This protein binds this small molecule.
Small molecule (SMILES): CCC(=O)Nc1ccc(OC)c(Nc2cc(-c3[nH]c(SC)nc3-c3ccc(F)cc3)ccn2)c1

Binding-site contacts:
Ligand atom C18 contacts residue ASN147 of chain 1.D at 3.4 Å.
Ligand atom C03 contacts residue LYS50 of chain 1.D at 3.6 Å.
Ligand atom N10 contacts residue MET98 of chain 1.D at 2.9 Å (h-bond).
Ligand atom C28 contacts residue GLY101 of chain 1.D at 3.6 Å.
Ligand atom F34 contacts residue ILE94 of chain 1.D at 3.3 Å.
Ligand atom C03 contacts residue LEU93 of chain 1.D at 3.6 Å (hydrophobic).
Ligand atom C23 contacts residue MET98 of chain 1.D at 3.7 Å (hydrophobic).
Ligand atom C26 contacts residue MET98 of chain 1.D at 3.6 Å (hydrophobic).
Ligand atom C32 contacts residue CYS102 of chain 1.D at 2.7 Å (hydrophobic).
Ligand atom C11 contacts residue ASP160 of chain 1.D at 3.3 Å.
Ligand atom F34 contacts residue LEU93 of chain 1.D at 3.0 Å.
Ligand atom C23 contacts residue ALA48 of chain 1.D at 3.3 Å (hydrophobic).
Ligand atom C33 contacts residue ARG146 of chain 1.D at 3.5 Å.
Ligand atom O05 contacts residue MET98 of chain 1.D at 3.3 Å (h-bond).
Ligand atom C06 contacts residue MET95 of chain 1.D at 3.4 Å (hydrophobic).
Ligand atom C23 contacts residue GLN96 of chain 1.D at 3.2 Å.
Ligand atom C16 contacts residue VAL31 of chain 1.D at 3.3 Å (hydrophobic).
Ligand atom C27 contacts residue MET98 of chain 1.D at 3.4 Å (hydrophobic).
Ligand atom N04 contacts residue VAL31 of chain 1.D at 3.3 Å.
Ligand atom C09 contacts residue MET95 of chain 1.D at 3.6 Å (hydrophobic).
Ligand atom C33 contacts residue CYS102 of chain 1.D at 1.6 Å (hydrophobic).
Ligand atom C03 contacts residue MET95 of chain 1.D at 3.4 Å (hydrophobic).
Ligand atom C31 contacts residue CYS102 of chain 1.D at 3.3 Å (hydrophobic).
Ligand atom N07 contacts residue MET98 of chain 1.D at 2.8 Å (h-bond).
Ligand atom C30 contacts residue GLY101 of chain 1.D at 3.5 Å.
Ligand atom C14 contacts residue VAL31 of chain 1.D at 3.7 Å (hydrophobic).
Ligand atom C27 contacts residue GLY101 of chain 1.D at 3.7 Å.
Ligand atom N12 contacts residue ASP105 of chain 1.D at 3.6 Å.
Ligand atom N04 contacts residue LYS50 of chain 1.D at 2.9 Å (salt-bridge).
Ligand atom O08 contacts residue CYS102 of chain 1.D at 3.7 Å.
Ligand atom N10 contacts residue LEU97 of chain 1.D at 3.5 Å.
Ligand atom C22 contacts residue LEU149 of chain 1.D at 3.4 Å (hydrophobic).
Ligand atom C18 contacts residue ARG146 of chain 1.D at 3.0 Å.
Ligand atom O05 contacts residue LEU97 of chain 1.D at 3.7 Å.
Ligand atom C03 contacts residue ALA48 of chain 1.D at 3.6 Å (hydrophobic).
Ligand atom N12 contacts residue CYS102 of chain 1.D at 3.7 Å.
Ligand atom C29 contacts residue PRO99 of chain 1.D at 3.5 Å (hydrophobic).
Ligand atom N07 contacts residue ALA48 of chain 1.D at 3.6 Å.
Ligand atom C16 contacts residue LYS50 of chain 1.D at 3.7 Å.
Ligand atom F34 contacts residue MET95 of chain 1.D at 3.6 Å.

Sequence of chain 1.D:
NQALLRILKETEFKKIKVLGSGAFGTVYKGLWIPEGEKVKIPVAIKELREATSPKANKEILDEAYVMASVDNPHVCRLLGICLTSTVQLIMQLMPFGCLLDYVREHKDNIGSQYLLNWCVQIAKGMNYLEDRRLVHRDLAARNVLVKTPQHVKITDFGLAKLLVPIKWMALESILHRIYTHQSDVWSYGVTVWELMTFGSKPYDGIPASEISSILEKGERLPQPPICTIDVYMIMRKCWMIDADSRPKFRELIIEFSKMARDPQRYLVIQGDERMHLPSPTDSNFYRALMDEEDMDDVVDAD